Binding-site contacts:
Ligand atom N2 contacts residue ASN279 of chain 1.B at 2.9 Å (h-bond).
Ligand atom C1 contacts residue ASN279 of chain 1.B at 1.4 Å.
Ligand atom C7 contacts residue ASN277 of chain 1.B at 3.9 Å.
Ligand atom O7 contacts residue GLU278 of chain 1.B at 3.1 Å (salt-bridge).
Ligand atom C8 contacts residue ASN277 of chain 1.B at 3.8 Å.
Ligand atom C7 contacts residue ASN279 of chain 1.B at 3.6 Å.
Ligand atom O7 contacts residue ASN277 of chain 1.B at 4.0 Å.
Ligand atom O7 contacts residue ASN279 of chain 1.B at 4.4 Å.
Ligand atom O5 contacts residue ASN279 of chain 1.B at 2.4 Å (h-bond).
Ligand atom C5 contacts residue ASN279 of chain 1.B at 3.7 Å.
Ligand atom C8 contacts residue ASN279 of chain 1.B at 3.8 Å.
Ligand atom C3 contacts residue ASN279 of chain 1.B at 3.8 Å.
Ligand atom C7 contacts residue GLU278 of chain 1.B at 4.2 Å.
Ligand atom C4 contacts residue ASN279 of chain 1.B at 4.2 Å.
Ligand atom C2 contacts residue ASN279 of chain 1.B at 2.5 Å.

Sequence of chain 1.B:
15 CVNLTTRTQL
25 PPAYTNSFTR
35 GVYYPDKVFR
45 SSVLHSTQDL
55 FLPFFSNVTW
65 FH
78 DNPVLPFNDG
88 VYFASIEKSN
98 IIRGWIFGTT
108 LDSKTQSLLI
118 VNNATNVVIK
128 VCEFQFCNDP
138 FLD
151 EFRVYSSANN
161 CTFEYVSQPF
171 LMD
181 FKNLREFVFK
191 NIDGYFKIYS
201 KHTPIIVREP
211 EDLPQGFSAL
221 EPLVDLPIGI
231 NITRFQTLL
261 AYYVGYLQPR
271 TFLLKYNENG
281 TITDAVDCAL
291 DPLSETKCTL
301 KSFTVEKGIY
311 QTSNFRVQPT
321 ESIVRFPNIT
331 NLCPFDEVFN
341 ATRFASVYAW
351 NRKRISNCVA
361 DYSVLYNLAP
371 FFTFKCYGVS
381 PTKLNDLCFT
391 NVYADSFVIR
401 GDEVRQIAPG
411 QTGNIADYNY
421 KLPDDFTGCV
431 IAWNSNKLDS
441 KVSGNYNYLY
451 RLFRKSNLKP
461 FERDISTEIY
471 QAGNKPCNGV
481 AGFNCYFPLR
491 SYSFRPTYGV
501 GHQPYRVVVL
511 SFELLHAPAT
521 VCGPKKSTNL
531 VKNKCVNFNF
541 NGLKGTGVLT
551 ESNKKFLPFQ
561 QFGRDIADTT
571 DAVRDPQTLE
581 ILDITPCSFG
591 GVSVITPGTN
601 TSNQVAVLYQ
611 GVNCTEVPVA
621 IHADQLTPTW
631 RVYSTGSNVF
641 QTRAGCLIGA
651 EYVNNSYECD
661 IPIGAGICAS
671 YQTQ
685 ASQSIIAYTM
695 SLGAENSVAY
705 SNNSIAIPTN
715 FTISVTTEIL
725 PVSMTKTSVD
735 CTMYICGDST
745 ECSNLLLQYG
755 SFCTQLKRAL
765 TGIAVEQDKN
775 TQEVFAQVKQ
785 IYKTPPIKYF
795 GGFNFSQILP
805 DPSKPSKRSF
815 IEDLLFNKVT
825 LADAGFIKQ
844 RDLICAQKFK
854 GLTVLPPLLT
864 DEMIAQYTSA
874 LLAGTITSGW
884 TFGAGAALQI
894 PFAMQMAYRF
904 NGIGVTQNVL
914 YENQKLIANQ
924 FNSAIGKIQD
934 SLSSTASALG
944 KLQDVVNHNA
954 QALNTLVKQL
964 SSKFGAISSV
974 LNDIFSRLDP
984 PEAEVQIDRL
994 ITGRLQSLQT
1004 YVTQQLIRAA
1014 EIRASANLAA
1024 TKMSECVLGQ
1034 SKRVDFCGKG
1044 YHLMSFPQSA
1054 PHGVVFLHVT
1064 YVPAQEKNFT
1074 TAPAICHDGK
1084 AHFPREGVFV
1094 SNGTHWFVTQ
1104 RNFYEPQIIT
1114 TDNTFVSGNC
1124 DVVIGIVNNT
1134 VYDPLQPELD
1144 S

This small molecule binds to this protein.
Small molecule (SMILES): CC(=O)N[C@@H]1[C@@H](O)[C@H](O)[C@@H](CO)O[C@H]1O